Sequence of chain 1.A:
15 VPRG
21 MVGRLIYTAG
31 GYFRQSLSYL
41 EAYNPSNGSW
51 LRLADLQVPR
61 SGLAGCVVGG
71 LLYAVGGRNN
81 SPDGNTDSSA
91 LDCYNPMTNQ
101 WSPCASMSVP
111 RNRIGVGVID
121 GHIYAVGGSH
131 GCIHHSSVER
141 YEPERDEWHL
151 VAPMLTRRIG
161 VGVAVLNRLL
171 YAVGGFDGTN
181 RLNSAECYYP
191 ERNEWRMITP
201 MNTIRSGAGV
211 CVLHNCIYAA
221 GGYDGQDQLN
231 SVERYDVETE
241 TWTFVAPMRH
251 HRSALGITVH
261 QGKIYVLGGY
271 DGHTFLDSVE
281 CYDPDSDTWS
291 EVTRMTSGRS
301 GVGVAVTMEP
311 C

The small molecule below binds the protein below.
Small molecule (SMILES): O=C(O)/C=C/C(=O)O

Binding-site contacts:
Ligand atom O7 contacts residue ACT1 of chain 1.G at 3.2 Å (h-bond).
Ligand atom OXT contacts residue PHE275 of chain 1.A at 4.0 Å.
Ligand atom O7 contacts residue TYR32 of chain 1.A at 3.7 Å.
Ligand atom C4 contacts residue PHE275 of chain 1.A at 4.0 Å (hydrophobic).
Ligand atom C contacts residue TYR270 of chain 1.A at 4.3 Å (hydrophobic).
Ligand atom C5 contacts residue TYR32 of chain 1.A at 4.5 Å (hydrophobic).
Ligand atom O8 contacts residue TYR32 of chain 1.A at 3.5 Å.
Ligand atom C6 contacts residue TYR32 of chain 1.A at 3.8 Å (hydrophobic).
Ligand atom OXT contacts residue TYR270 of chain 1.A at 3.9 Å.
Ligand atom O8 contacts residue ACT1 of chain 1.G at 3.8 Å.
Ligand atom C4 contacts residue TYR32 of chain 1.A at 4.1 Å (hydrophobic).
Ligand atom O7 contacts residue ASN80 of chain 1.A at 4.4 Å.
Ligand atom C6 contacts residue ACT1 of chain 1.G at 3.7 Å.
Ligand atom O7 contacts residue SER61 of chain 1.A at 4.5 Å.
Ligand atom O contacts residue TYR270 of chain 1.A at 3.9 Å.
Ligand atom C contacts residue PHE275 of chain 1.A at 4.2 Å (hydrophobic).